Binding-site contacts:
Ligand atom O1G contacts residue LYS458 of chain 1.B at 3.6 Å (salt-bridge).
Ligand atom O6 contacts residue LYS231 of chain 1.B at 3.1 Å.
Ligand atom O3B contacts residue ARG237 of chain 1.B at 3.1 Å (salt-bridge).
Ligand atom C8 contacts residue ARG241 of chain 1.B at 3.3 Å.
Ligand atom PB contacts residue GLN302 of chain 1.B at 3.6 Å.
Ligand atom N2 contacts residue GLY394 of chain 1.B at 2.6 Å (h-bond).
Ligand atom O3' contacts residue ASP422 of chain 1.B at 3.5 Å (salt-bridge).
Ligand atom C3A contacts residue LYS304 of chain 1.B at 3.6 Å.
Ligand atom O5' contacts residue ASP422 of chain 1.B at 2.7 Å (salt-bridge).
Ligand atom PB contacts residue LYS458 of chain 1.B at 3.6 Å.
Ligand atom O2' contacts residue ASN397 of chain 1.B at 3.0 Å (h-bond).
Ligand atom O2A contacts residue PHE305 of chain 1.B at 3.4 Å (h-bond).
Ligand atom O1A contacts residue ARG241 of chain 1.B at 3.4 Å.
Ligand atom C2 contacts residue GLY394 of chain 1.B at 3.7 Å.
Ligand atom O4' contacts residue ASP422 of chain 1.B at 3.6 Å.
Ligand atom O2B contacts residue ASP301 of chain 1.B at 3.6 Å (salt-bridge).
Ligand atom O3' contacts residue PHE305 of chain 1.B at 3.1 Å.
Ligand atom O2G contacts residue ARG237 of chain 1.B at 2.5 Å (salt-bridge).
Ligand atom O1B contacts residue GLU303 of chain 1.B at 3.5 Å.
Ligand atom C3' contacts residue ASN306 of chain 1.B at 3.5 Å.
Ligand atom PB contacts residue ASP422 of chain 1.B at 3.6 Å.
Ligand atom C2' contacts residue ASN306 of chain 1.B at 3.2 Å.
Ligand atom O1B contacts residue ASP301 of chain 1.B at 3.1 Å (salt-bridge).
Ligand atom O2B contacts residue LYS458 of chain 1.B at 3.7 Å.
Ligand atom PG contacts residue ARG237 of chain 1.B at 3.5 Å.
Ligand atom O3G contacts residue LYS304 of chain 1.B at 3.0 Å (salt-bridge).
Ligand atom C4' contacts residue ASP422 of chain 1.B at 3.2 Å.
Ligand atom O2' contacts residue GLY394 of chain 1.B at 3.2 Å.
Ligand atom C3A contacts residue ASP422 of chain 1.B at 3.3 Å.
Ligand atom N7 contacts residue ARG241 of chain 1.B at 3.0 Å (salt-bridge).
Ligand atom C5' contacts residue ASP422 of chain 1.B at 3.5 Å.
Ligand atom O3' contacts residue ASN306 of chain 1.B at 3.8 Å.
Ligand atom PB contacts residue ASP301 of chain 1.B at 3.8 Å.
Ligand atom O2B contacts residue ASP422 of chain 1.B at 2.8 Å (salt-bridge).
Ligand atom O1B contacts residue LYS458 of chain 1.B at 3.1 Å (salt-bridge).
Ligand atom C3A contacts residue GLN302 of chain 1.B at 3.3 Å.
Ligand atom O2' contacts residue ASN306 of chain 1.B at 3.3 Å (h-bond).
Ligand atom O1B contacts residue GLN302 of chain 1.B at 2.9 Å (h-bond).
Ligand atom PA contacts residue ASP422 of chain 1.B at 3.8 Å.
Ligand atom C3' contacts residue ASP422 of chain 1.B at 3.8 Å.

A protein and the small-molecule ligand that binds it are described below.
Small molecule (SMILES): Nc1nc2c(ncn2[C@@H]2O[C@H](CO[P](=O)(O)C[P](=O)(O)OP(=O)(O)O)[C@@H](O)[C@H]2O)c(=O)[nH]1

Sequence of chain 1.B:
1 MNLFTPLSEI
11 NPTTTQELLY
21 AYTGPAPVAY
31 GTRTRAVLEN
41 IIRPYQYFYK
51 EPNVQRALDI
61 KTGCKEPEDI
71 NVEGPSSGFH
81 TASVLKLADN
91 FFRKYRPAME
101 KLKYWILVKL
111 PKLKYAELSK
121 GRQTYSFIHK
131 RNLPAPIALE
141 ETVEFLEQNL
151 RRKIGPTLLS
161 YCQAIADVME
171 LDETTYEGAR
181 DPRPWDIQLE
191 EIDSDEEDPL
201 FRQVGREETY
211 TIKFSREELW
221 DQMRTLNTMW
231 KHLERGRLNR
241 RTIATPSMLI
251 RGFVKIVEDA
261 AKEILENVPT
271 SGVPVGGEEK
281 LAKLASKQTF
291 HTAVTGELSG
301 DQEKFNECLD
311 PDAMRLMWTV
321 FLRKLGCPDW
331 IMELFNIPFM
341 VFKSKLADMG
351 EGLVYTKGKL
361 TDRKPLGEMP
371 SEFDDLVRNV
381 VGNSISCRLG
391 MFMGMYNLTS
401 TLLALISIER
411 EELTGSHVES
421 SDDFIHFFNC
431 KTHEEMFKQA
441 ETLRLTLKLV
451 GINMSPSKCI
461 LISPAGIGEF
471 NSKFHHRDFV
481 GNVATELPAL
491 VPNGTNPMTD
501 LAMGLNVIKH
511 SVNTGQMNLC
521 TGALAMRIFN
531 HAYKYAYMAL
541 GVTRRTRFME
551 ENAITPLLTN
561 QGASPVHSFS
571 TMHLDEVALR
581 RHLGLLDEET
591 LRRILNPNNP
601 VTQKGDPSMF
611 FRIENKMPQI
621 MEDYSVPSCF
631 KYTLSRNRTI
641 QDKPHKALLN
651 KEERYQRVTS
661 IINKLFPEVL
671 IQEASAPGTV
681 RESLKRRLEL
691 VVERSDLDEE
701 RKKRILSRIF